This protein binds this small molecule.
Small molecule (SMILES): CC(=O)N[C@H]1[C@H](O[C@H]2[C@H](O)[C@@H](NC(C)=O)CO[C@@H]2CO)O[C@H](CO)[C@@H](O)[C@@H]1O

Binding-site contacts:
Ligand atom C1 contacts residue ASN269 of chain 1.A at 1.4 Å.
Ligand atom N2 contacts residue ASN269 of chain 1.A at 2.8 Å (h-bond).
Ligand atom C6 contacts residue ASN269 of chain 1.A at 4.4 Å.
Ligand atom C2 contacts residue ASN269 of chain 1.A at 2.5 Å.
Ligand atom C3 contacts residue ASN269 of chain 1.A at 3.8 Å.
Ligand atom C5 contacts residue ASN269 of chain 1.A at 3.7 Å.
Ligand atom C4 contacts residue ASN269 of chain 1.A at 4.3 Å.
Ligand atom C7 contacts residue ASN269 of chain 1.A at 3.3 Å.
Ligand atom O5 contacts residue ASN269 of chain 1.A at 2.5 Å (h-bond).
Ligand atom C1 contacts residue GLU268 of chain 1.A at 4.4 Å.
Ligand atom C8 contacts residue ASN267 of chain 1.A at 4.1 Å.
Ligand atom C7 contacts residue GLU268 of chain 1.A at 4.2 Å.
Ligand atom C8 contacts residue ASN269 of chain 1.A at 4.3 Å.
Ligand atom O7 contacts residue ASN269 of chain 1.A at 3.4 Å (h-bond).
Ligand atom C7 contacts residue ASN267 of chain 1.A at 4.4 Å.
Ligand atom O7 contacts residue GLU268 of chain 1.A at 3.0 Å (salt-bridge).

Sequence of chain 1.A:
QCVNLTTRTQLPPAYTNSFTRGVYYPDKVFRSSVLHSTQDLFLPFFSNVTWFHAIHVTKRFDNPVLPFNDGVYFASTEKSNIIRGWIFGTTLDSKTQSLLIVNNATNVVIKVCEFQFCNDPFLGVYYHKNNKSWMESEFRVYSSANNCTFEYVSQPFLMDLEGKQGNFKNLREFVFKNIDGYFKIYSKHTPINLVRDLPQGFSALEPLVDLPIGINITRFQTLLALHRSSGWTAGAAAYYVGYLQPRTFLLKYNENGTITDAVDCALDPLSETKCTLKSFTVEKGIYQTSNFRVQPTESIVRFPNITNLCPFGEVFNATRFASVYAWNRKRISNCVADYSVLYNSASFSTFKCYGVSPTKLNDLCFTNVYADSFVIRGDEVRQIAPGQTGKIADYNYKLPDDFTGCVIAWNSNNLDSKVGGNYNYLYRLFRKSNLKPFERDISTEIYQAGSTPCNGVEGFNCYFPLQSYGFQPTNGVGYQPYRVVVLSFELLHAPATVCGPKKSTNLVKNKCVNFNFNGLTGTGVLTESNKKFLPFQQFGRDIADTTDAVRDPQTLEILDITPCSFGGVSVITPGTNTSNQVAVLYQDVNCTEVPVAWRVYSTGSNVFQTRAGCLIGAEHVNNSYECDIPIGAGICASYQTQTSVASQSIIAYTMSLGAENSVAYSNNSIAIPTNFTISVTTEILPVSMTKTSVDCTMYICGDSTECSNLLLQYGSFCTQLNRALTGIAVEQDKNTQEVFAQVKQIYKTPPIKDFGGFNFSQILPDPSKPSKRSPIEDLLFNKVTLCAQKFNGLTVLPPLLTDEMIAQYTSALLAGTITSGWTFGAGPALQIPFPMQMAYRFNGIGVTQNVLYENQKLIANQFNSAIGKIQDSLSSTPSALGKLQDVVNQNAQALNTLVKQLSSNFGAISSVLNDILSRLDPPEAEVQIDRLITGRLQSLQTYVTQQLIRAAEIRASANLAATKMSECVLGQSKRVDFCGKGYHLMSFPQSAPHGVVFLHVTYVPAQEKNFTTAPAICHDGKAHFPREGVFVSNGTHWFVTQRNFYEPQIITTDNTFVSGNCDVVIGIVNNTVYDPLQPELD